Sequence of chain 1.A:
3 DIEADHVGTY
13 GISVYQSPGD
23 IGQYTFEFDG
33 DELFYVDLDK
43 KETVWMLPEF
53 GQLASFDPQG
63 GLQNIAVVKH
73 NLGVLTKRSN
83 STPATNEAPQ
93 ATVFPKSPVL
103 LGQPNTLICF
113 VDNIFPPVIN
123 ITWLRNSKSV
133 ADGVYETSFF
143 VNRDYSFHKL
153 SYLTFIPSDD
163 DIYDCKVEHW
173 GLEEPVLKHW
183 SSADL

This protein binds this small molecule.
Small molecule (SMILES): CC(=O)N[C@@H]1[C@@H](O)[C@H](O)[C@@H](CO)O[C@H]1O

Binding-site contacts:
Ligand atom C8 contacts residue ASN122 of chain 1.A at 4.3 Å.
Ligand atom C7 contacts residue TRP172 of chain 1.A at 4.1 Å (hydrophobic).
Ligand atom O7 contacts residue HIS171 of chain 1.A at 3.9 Å.
Ligand atom C1 contacts residue GLU170 of chain 1.A at 4.1 Å.
Ligand atom O7 contacts residue GLU170 of chain 1.A at 3.3 Å (salt-bridge).
Ligand atom O7 contacts residue ILE121 of chain 1.A at 4.4 Å.
Ligand atom C2 contacts residue GLU170 of chain 1.A at 3.9 Å.
Ligand atom C8 contacts residue TRP172 of chain 1.A at 4.1 Å (hydrophobic).
Ligand atom C4 contacts residue ASN122 of chain 1.A at 4.2 Å.
Ligand atom C8 contacts residue GLU170 of chain 1.A at 4.3 Å.
Ligand atom O5 contacts residue GLU170 of chain 1.A at 4.0 Å.
Ligand atom C1 contacts residue ASN122 of chain 1.A at 1.4 Å.
Ligand atom C3 contacts residue ASN122 of chain 1.A at 3.8 Å.
Ligand atom C5 contacts residue ASN122 of chain 1.A at 3.7 Å.
Ligand atom O5 contacts residue ASN122 of chain 1.A at 2.4 Å (h-bond).
Ligand atom C7 contacts residue GLU170 of chain 1.A at 4.2 Å.
Ligand atom N2 contacts residue ASN122 of chain 1.A at 2.9 Å (h-bond).
Ligand atom O7 contacts residue TRP172 of chain 1.A at 4.1 Å.
Ligand atom C7 contacts residue ASN122 of chain 1.A at 3.3 Å.
Ligand atom O7 contacts residue ASN122 of chain 1.A at 3.6 Å (h-bond).
Ligand atom C2 contacts residue ASN122 of chain 1.A at 2.4 Å.